Sequence of chain 1.A:
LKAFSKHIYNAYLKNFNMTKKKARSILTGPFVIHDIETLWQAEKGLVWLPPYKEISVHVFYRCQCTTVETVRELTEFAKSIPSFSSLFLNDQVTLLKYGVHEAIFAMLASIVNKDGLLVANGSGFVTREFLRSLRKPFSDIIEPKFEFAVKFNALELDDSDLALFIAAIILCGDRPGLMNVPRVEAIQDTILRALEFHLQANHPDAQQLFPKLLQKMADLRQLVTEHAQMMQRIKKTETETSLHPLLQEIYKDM

This small molecule binds to this protein.
Small molecule (SMILES): CCCc1c(OCCCOc2ccc(OCC(=O)O)cc2)ccc(C(C)=O)c1O

Binding-site contacts:
Ligand atom C23 contacts residue THR79 of chain 1.A at 3.6 Å.
Ligand atom C21 contacts residue HIS239 of chain 1.A at 3.9 Å.
Ligand atom O6 contacts residue LEU129 of chain 1.A at 3.5 Å.
Ligand atom C3 contacts residue THR78 of chain 1.A at 3.9 Å.
Ligand atom C27 contacts residue HIS113 of chain 1.A at 3.3 Å.
Ligand atom C14 contacts residue LEU120 of chain 1.A at 3.5 Å (hydrophobic).
Ligand atom C24 contacts residue HIS239 of chain 1.A at 3.8 Å.
Ligand atom O8 contacts residue THR78 of chain 1.A at 2.8 Å (h-bond).
Ligand atom O28 contacts residue HIS113 of chain 1.A at 2.7 Å (h-bond).
Ligand atom C9 contacts residue THR78 of chain 1.A at 3.8 Å.
Ligand atom C5 contacts residue CYS75 of chain 1.A at 3.6 Å (hydrophobic).
Ligand atom O29 contacts residue MET243 of chain 1.A at 3.8 Å.
Ligand atom O25 contacts residue PHE72 of chain 1.A at 3.8 Å.
Ligand atom C22 contacts residue HIS239 of chain 1.A at 3.9 Å.
Ligand atom C17 contacts residue LYS157 of chain 1.A at 3.7 Å.
Ligand atom O16 contacts residue VAL131 of chain 1.A at 3.8 Å.
Ligand atom C20 contacts residue CYS75 of chain 1.A at 3.9 Å (hydrophobic).
Ligand atom O16 contacts residue ARG74 of chain 1.A at 3.3 Å.
Ligand atom C12 contacts residue ARG74 of chain 1.A at 3.6 Å.
Ligand atom C2 contacts residue LEU129 of chain 1.A at 3.7 Å (hydrophobic).
Ligand atom C10 contacts residue CYS75 of chain 1.A at 3.9 Å (hydrophobic).
Ligand atom C2 contacts residue CYS75 of chain 1.A at 3.7 Å (hydrophobic).
Ligand atom O16 contacts residue TRP54 of chain 1.A at 3.6 Å.
Ligand atom O29 contacts residue TYR263 of chain 1.A at 2.9 Å (h-bond).
Ligand atom C15 contacts residue ARG74 of chain 1.A at 3.8 Å.
Ligand atom C11 contacts residue ILE154 of chain 1.A at 3.7 Å (hydrophobic).
Ligand atom C17 contacts residue LEU120 of chain 1.A at 3.6 Å (hydrophobic).
Ligand atom C22 contacts residue CYS75 of chain 1.A at 3.8 Å (hydrophobic).
Ligand atom C24 contacts residue CYS75 of chain 1.A at 3.7 Å (hydrophobic).
Ligand atom O29 contacts residue HIS113 of chain 1.A at 3.3 Å (h-bond).
Ligand atom C13 contacts residue THR79 of chain 1.A at 3.6 Å.
Ligand atom C23 contacts residue HIS239 of chain 1.A at 3.7 Å.
Ligand atom O28 contacts residue THR79 of chain 1.A at 3.4 Å (h-bond).
Ligand atom C12 contacts residue VAL131 of chain 1.A at 3.6 Å (hydrophobic).
Ligand atom C4 contacts residue THR78 of chain 1.A at 3.9 Å.
Ligand atom O28 contacts residue LEU259 of chain 1.A at 3.3 Å.
Ligand atom O29 contacts residue HIS239 of chain 1.A at 2.8 Å (h-bond).
Ligand atom C7 contacts residue VAL131 of chain 1.A at 3.7 Å (hydrophobic).
Ligand atom O18 contacts residue ILE154 of chain 1.A at 3.9 Å.
Ligand atom C27 contacts residue TYR263 of chain 1.A at 3.8 Å (hydrophobic).